Binding-site contacts:
Ligand atom C contacts residue SER45 of chain 1.C at 3.9 Å.
Ligand atom O contacts residue NAG1 of chain 1.L at 3.1 Å.
Ligand atom NE2 contacts residue ILE221 of chain 1.C at 4.0 Å.
Ligand atom CG2 contacts residue ILE170 of chain 1.C at 3.8 Å (hydrophobic).
Ligand atom OE1 contacts residue GLY173 of chain 1.C at 3.6 Å.
Ligand atom CA contacts residue NAG1 of chain 1.L at 3.5 Å.
Ligand atom CB contacts residue NAG1 of chain 1.L at 2.5 Å.
Ligand atom OG contacts residue ASN177 of chain 1.C at 3.9 Å.
Ligand atom CB contacts residue PHE121 of chain 1.C at 3.5 Å (hydrophobic).
Ligand atom O contacts residue VAL180 of chain 1.C at 3.7 Å.
Ligand atom N contacts residue NAG1 of chain 1.L at 3.9 Å.
Ligand atom O contacts residue LYS124 of chain 1.C at 3.5 Å (salt-bridge).
Ligand atom CA contacts residue NAG1 of chain 1.L at 3.9 Å.
Ligand atom CB contacts residue NAG1 of chain 1.L at 3.1 Å.
Ligand atom CG1 contacts residue ASN228 of chain 1.C at 3.8 Å.
Ligand atom OG contacts residue NAG1 of chain 1.L at 1.5 Å.
Ligand atom CA contacts residue LEU176 of chain 1.C at 3.6 Å (hydrophobic).
Ligand atom CB contacts residue ASN177 of chain 1.C at 3.3 Å.
Ligand atom C contacts residue ASN42 of chain 1.C at 3.4 Å.
Ligand atom N contacts residue ASN42 of chain 1.C at 2.9 Å (h-bond).
Ligand atom N contacts residue NAG1 of chain 1.L at 3.4 Å.
Ligand atom C contacts residue LEU176 of chain 1.C at 4.0 Å (hydrophobic).
Ligand atom O contacts residue SER45 of chain 1.C at 3.5 Å (h-bond).
Ligand atom OG contacts residue ARG41 of chain 1.C at 3.4 Å (salt-bridge).
Ligand atom O contacts residue LEU176 of chain 1.C at 3.8 Å.
Ligand atom C contacts residue NAG1 of chain 1.L at 3.7 Å.
Ligand atom N contacts residue PHE121 of chain 1.C at 4.0 Å.
Ligand atom OG contacts residue ASN38 of chain 1.C at 3.2 Å (h-bond).
Ligand atom CA contacts residue PHE121 of chain 1.C at 3.8 Å (hydrophobic).
Ligand atom OG1 contacts residue ASN38 of chain 1.C at 3.7 Å.
Ligand atom OG contacts residue ASN42 of chain 1.C at 4.0 Å.
Ligand atom CA contacts residue ASN42 of chain 1.C at 3.3 Å.
Ligand atom O contacts residue ASN42 of chain 1.C at 3.1 Å.
Ligand atom CB contacts residue ASN42 of chain 1.C at 3.4 Å.
Ligand atom C contacts residue NAG1 of chain 1.L at 3.6 Å.
Ligand atom CG1 contacts residue LEU224 of chain 1.C at 3.7 Å (hydrophobic).
Ligand atom O contacts residue ASN38 of chain 1.C at 3.5 Å.
Ligand atom O contacts residue ASN177 of chain 1.C at 3.9 Å.
Ligand atom OG contacts residue VAL46 of chain 1.C at 3.8 Å.
Ligand atom CB contacts residue ASN38 of chain 1.C at 3.6 Å.

The small molecule below binds the protein below.
Small molecule (SMILES): CC(C)[C@H](N)C(=O)N[C@@H](CO)C(=O)N[C@@H](CCC(N)=O)C(=O)N[C@@H](C)C(=O)N[C@@H](CO)C(=O)N[C@@H](CO)C(=O)N[C@H](C=O)[C@@H](C)O

Sequence of chain 1.C:
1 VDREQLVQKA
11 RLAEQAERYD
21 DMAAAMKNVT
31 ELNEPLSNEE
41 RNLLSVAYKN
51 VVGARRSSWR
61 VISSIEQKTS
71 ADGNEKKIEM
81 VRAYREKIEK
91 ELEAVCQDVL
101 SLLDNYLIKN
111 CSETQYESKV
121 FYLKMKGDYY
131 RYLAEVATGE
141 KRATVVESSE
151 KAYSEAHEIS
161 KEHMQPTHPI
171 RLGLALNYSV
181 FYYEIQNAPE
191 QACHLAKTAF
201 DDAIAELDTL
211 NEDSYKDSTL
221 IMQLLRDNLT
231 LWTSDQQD